Sequence of chain 1.A:
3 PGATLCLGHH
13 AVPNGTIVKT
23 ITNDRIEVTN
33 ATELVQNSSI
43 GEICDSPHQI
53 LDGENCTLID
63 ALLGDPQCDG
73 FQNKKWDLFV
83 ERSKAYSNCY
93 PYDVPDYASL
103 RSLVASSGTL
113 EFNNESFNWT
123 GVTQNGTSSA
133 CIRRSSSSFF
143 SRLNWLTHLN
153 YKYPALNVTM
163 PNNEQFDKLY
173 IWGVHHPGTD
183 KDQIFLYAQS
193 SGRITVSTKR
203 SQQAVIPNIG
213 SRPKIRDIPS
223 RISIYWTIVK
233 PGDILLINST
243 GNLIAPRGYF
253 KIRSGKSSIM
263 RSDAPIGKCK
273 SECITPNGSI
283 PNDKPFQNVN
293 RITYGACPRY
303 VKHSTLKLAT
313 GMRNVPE

The small molecule below binds the protein below.
Small molecule (SMILES): CC(=O)N[C@H]1[C@H](O[C@H]2[C@H](O)[C@@H](NC(C)=O)CO[C@@H]2CO)O[C@H](CO)[C@@H](O)[C@@H]1O

Binding-site contacts:
Ligand atom C7 contacts residue VAL291 of chain 1.A at 4.4 Å (hydrophobic).
Ligand atom C4 contacts residue ASN279 of chain 1.A at 4.2 Å.
Ligand atom C8 contacts residue ASN279 of chain 1.A at 4.5 Å.
Ligand atom O5 contacts residue ASN279 of chain 1.A at 2.4 Å (h-bond).
Ligand atom C3 contacts residue ASN279 of chain 1.A at 3.8 Å.
Ligand atom C6 contacts residue ASN292 of chain 1.A at 3.9 Å.
Ligand atom C8 contacts residue ASN39 of chain 1.A at 3.6 Å.
Ligand atom C5 contacts residue ASN292 of chain 1.A at 3.8 Å.
Ligand atom O5 contacts residue ASN292 of chain 1.A at 3.6 Å.
Ligand atom C5 contacts residue ASN279 of chain 1.A at 3.6 Å.
Ligand atom N2 contacts residue ASN279 of chain 1.A at 3.0 Å (h-bond).
Ligand atom C2 contacts residue VAL291 of chain 1.A at 4.0 Å (hydrophobic).
Ligand atom N2 contacts residue VAL291 of chain 1.A at 3.7 Å.
Ligand atom C1 contacts residue VAL291 of chain 1.A at 3.6 Å (hydrophobic).
Ligand atom C7 contacts residue ASN279 of chain 1.A at 3.3 Å.
Ligand atom O5 contacts residue VAL291 of chain 1.A at 4.4 Å.
Ligand atom C1 contacts residue ASN292 of chain 1.A at 4.1 Å.
Ligand atom C5 contacts residue VAL291 of chain 1.A at 4.4 Å (hydrophobic).
Ligand atom C3 contacts residue VAL291 of chain 1.A at 4.2 Å (hydrophobic).
Ligand atom O7 contacts residue ASN279 of chain 1.A at 3.1 Å (h-bond).
Ligand atom C2 contacts residue ASN279 of chain 1.A at 2.4 Å.
Ligand atom C8 contacts residue VAL291 of chain 1.A at 4.2 Å (hydrophobic).
Ligand atom C1 contacts residue ASN279 of chain 1.A at 1.4 Å.